A protein and the small-molecule ligand that binds it are described below.
Small molecule (SMILES): C[C@@](CCN1Cc2cc(C#CC#CC3(CO)CC3)cn2C1=O)(C(=O)NO)S(C)(=O)=O

Sequence of chain 1.A:
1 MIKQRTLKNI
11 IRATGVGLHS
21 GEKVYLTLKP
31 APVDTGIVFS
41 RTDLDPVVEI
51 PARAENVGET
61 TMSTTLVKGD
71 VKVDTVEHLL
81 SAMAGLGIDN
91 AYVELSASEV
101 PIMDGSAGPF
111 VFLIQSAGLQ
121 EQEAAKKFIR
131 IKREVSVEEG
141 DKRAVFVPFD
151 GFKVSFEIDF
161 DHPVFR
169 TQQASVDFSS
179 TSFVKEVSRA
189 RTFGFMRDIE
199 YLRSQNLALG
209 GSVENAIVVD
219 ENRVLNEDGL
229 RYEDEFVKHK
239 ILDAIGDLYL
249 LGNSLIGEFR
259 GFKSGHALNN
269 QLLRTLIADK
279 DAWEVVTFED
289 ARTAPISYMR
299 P

Binding-site contacts:
Ligand atom O1 contacts residue GLY209 of chain 1.A at 3.3 Å (h-bond).
Ligand atom O4 contacts residue HIS78 of chain 1.A at 3.6 Å.
Ligand atom C8 contacts residue ILE197 of chain 1.A at 3.3 Å (hydrophobic).
Ligand atom C17 contacts residue HIS264 of chain 1.A at 3.5 Å.
Ligand atom C7 contacts residue ILE197 of chain 1.A at 3.6 Å (hydrophobic).
Ligand atom O3 contacts residue ASP241 of chain 1.A at 2.9 Å (salt-bridge).
Ligand atom O4 contacts residue ZN1 of chain 1.B at 2.0 Å.
Ligand atom O3 contacts residue HIS264 of chain 1.A at 3.4 Å (h-bond).
Ligand atom O4 contacts residue THR190 of chain 1.A at 2.4 Å (h-bond).
Ligand atom N2 contacts residue ZN1 of chain 1.B at 2.8 Å.
Ligand atom O3 contacts residue ZN1 of chain 1.B at 2.0 Å.
Ligand atom C3 contacts residue PHE191 of chain 1.A at 3.8 Å (hydrophobic).
Ligand atom O3 contacts residue GLU77 of chain 1.A at 2.5 Å (salt-bridge).
Ligand atom C1 contacts residue THR190 of chain 1.A at 3.4 Å.
Ligand atom C17 contacts residue MET62 of chain 1.A at 3.1 Å (hydrophobic).
Ligand atom C18 contacts residue ASP241 of chain 1.A at 3.4 Å.
Ligand atom C18 contacts residue ZN1 of chain 1.B at 2.7 Å.
Ligand atom O contacts residue ASP241 of chain 1.A at 3.2 Å (salt-bridge).
Ligand atom N2 contacts residue GLU77 of chain 1.A at 3.1 Å (salt-bridge).
Ligand atom O3 contacts residue HIS78 of chain 1.A at 2.8 Å (h-bond).
Ligand atom C3 contacts residue THR190 of chain 1.A at 3.1 Å.
Ligand atom C19 contacts residue ASP241 of chain 1.A at 3.3 Å.
Ligand atom N contacts residue THR190 of chain 1.A at 3.8 Å.
Ligand atom C18 contacts residue THR190 of chain 1.A at 3.2 Å.
Ligand atom N2 contacts residue HIS264 of chain 1.A at 3.0 Å (h-bond).
Ligand atom C2 contacts residue MET62 of chain 1.A at 3.8 Å (hydrophobic).
Ligand atom C19 contacts residue HIS237 of chain 1.A at 3.6 Å.
Ligand atom C10 contacts residue GLY209 of chain 1.A at 3.8 Å.
Ligand atom O4 contacts residue ASP241 of chain 1.A at 3.2 Å (salt-bridge).
Ligand atom N contacts residue LEU18 of chain 1.A at 3.8 Å.
Ligand atom C2 contacts residue THR190 of chain 1.A at 3.3 Å.
Ligand atom C15 contacts residue ALA206 of chain 1.A at 3.7 Å (hydrophobic).
Ligand atom C5 contacts residue ALA214 of chain 1.A at 3.6 Å (hydrophobic).
Ligand atom C3 contacts residue LEU18 of chain 1.A at 3.7 Å (hydrophobic).
Ligand atom O contacts residue LYS238 of chain 1.A at 3.0 Å (salt-bridge).
Ligand atom S contacts residue ASP241 of chain 1.A at 3.8 Å.
Ligand atom C9 contacts residue ILE197 of chain 1.A at 3.6 Å (hydrophobic).
Ligand atom C1 contacts residue PHE191 of chain 1.A at 3.8 Å (hydrophobic).
Ligand atom N2 contacts residue ASP241 of chain 1.A at 3.5 Å (salt-bridge).
Ligand atom O4 contacts residue HIS237 of chain 1.A at 2.9 Å (h-bond).